Binding-site contacts:
Ligand atom C6 contacts residue ASN87 of chain 1.C at 4.5 Å.
Ligand atom O6 contacts residue ARG220 of chain 1.C at 3.9 Å.
Ligand atom C1 contacts residue ASN87 of chain 1.C at 1.4 Å.
Ligand atom C4 contacts residue ARG220 of chain 1.C at 3.6 Å.
Ligand atom C3 contacts residue ARG220 of chain 1.C at 4.0 Å.
Ligand atom O4 contacts residue ARG220 of chain 1.C at 2.8 Å (salt-bridge).
Ligand atom O6 contacts residue ASN64 of chain 1.C at 3.4 Å (h-bond).
Ligand atom C6 contacts residue CYS90 of chain 1.C at 4.3 Å (hydrophobic).
Ligand atom O5 contacts residue ASN87 of chain 1.C at 2.2 Å (h-bond).
Ligand atom C7 contacts residue ASN87 of chain 1.C at 4.3 Å.
Ligand atom O5 contacts residue ARG220 of chain 1.C at 4.5 Å.
Ligand atom C6 contacts residue ALA134 of chain 1.C at 4.0 Å (hydrophobic).
Ligand atom O6 contacts residue GLU66 of chain 1.C at 3.7 Å.
Ligand atom C5 contacts residue GLU66 of chain 1.C at 4.4 Å.
Ligand atom C2 contacts residue ASN87 of chain 1.C at 2.7 Å.
Ligand atom O6 contacts residue ALA134 of chain 1.C at 4.2 Å.
Ligand atom C7 contacts residue GLU86 of chain 1.C at 4.2 Å.
Ligand atom O5 contacts residue ASN64 of chain 1.C at 4.3 Å.
Ligand atom O5 contacts residue GLU66 of chain 1.C at 3.6 Å.
Ligand atom C5 contacts residue ARG220 of chain 1.C at 3.1 Å.
Ligand atom C4 contacts residue ASN87 of chain 1.C at 4.2 Å.
Ligand atom O6 contacts residue ASN87 of chain 1.C at 4.3 Å.
Ligand atom N2 contacts residue ASN87 of chain 1.C at 3.1 Å (h-bond).
Ligand atom C3 contacts residue ASN87 of chain 1.C at 3.9 Å.
Ligand atom C8 contacts residue GLU86 of chain 1.C at 3.3 Å.
Ligand atom O6 contacts residue CYS90 of chain 1.C at 3.6 Å.
Ligand atom C6 contacts residue GLU66 of chain 1.C at 3.9 Å.
Ligand atom C6 contacts residue ARG220 of chain 1.C at 3.1 Å.
Ligand atom C5 contacts residue ASN87 of chain 1.C at 3.5 Å.
Ligand atom N2 contacts residue GLU86 of chain 1.C at 4.0 Å.

The small molecule below binds the protein below.
Small molecule (SMILES): CC(=O)N[C@@H]1[C@@H](O)[C@H](O)[C@@H](CO)O[C@H]1O

Sequence of chain 1.C:
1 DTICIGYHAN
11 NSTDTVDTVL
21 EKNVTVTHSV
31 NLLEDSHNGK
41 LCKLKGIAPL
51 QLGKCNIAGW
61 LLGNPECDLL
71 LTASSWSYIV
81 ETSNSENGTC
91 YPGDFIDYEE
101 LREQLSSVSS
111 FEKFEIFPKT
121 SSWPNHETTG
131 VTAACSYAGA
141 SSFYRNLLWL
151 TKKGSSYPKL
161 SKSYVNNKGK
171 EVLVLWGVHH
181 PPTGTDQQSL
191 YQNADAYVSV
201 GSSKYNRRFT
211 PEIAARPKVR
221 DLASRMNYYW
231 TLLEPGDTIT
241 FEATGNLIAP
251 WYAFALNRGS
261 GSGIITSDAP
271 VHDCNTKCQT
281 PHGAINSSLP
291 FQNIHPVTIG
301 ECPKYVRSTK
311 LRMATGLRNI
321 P